The small molecule below binds the protein below.
Small molecule (SMILES): O=c1ccn([C@@H]2O[C@H](CO)[C@@H](OP(=O)(O)O)[C@H]2O)c(=O)[nH]1

Binding-site contacts:
Ligand atom C2' contacts residue GLN26 of chain 1.A at 3.4 Å.
Ligand atom C6 contacts residue GLN26 of chain 1.A at 3.3 Å.
Ligand atom N3 contacts residue GLY353 of chain 1.A at 3.3 Å (h-bond).
Ligand atom C4 contacts residue GLY353 of chain 1.A at 3.9 Å.
Ligand atom C6 contacts residue GLY352 of chain 1.A at 3.2 Å.
Ligand atom O2 contacts residue ARG24 of chain 1.A at 3.2 Å.
Ligand atom O2 contacts residue GLN26 of chain 1.A at 3.4 Å (h-bond).
Ligand atom C1' contacts residue PRO354 of chain 1.A at 3.8 Å (hydrophobic).
Ligand atom O1P contacts residue ARG24 of chain 1.A at 4.0 Å.
Ligand atom O2' contacts residue GLN26 of chain 1.A at 2.7 Å (h-bond).
Ligand atom O3' contacts residue ARG24 of chain 1.A at 3.9 Å.
Ligand atom C4' contacts residue PRO354 of chain 1.A at 4.2 Å (hydrophobic).
Ligand atom N1 contacts residue GLY353 of chain 1.A at 3.8 Å.
Ligand atom N1 contacts residue PRO354 of chain 1.A at 4.0 Å.
Ligand atom C5 contacts residue GLY352 of chain 1.A at 3.2 Å.
Ligand atom N1 contacts residue GLN26 of chain 1.A at 3.1 Å (h-bond).
Ligand atom O2 contacts residue THR25 of chain 1.A at 3.1 Å (h-bond).
Ligand atom O4' contacts residue PRO354 of chain 1.A at 3.2 Å.
Ligand atom O2 contacts residue PRO354 of chain 1.A at 3.4 Å.
Ligand atom C1' contacts residue GLN26 of chain 1.A at 3.8 Å.
Ligand atom O2 contacts residue GLY353 of chain 1.A at 3.4 Å (h-bond).
Ligand atom O4' contacts residue GLY352 of chain 1.A at 4.3 Å.
Ligand atom C2 contacts residue GLN26 of chain 1.A at 3.3 Å.
Ligand atom N1 contacts residue GLY352 of chain 1.A at 4.0 Å.
Ligand atom O4 contacts residue THR25 of chain 1.A at 3.9 Å.
Ligand atom O4 contacts residue GLN26 of chain 1.A at 4.1 Å.
Ligand atom C2 contacts residue GLY353 of chain 1.A at 3.3 Å.
Ligand atom N3 contacts residue GLN26 of chain 1.A at 3.5 Å.
Ligand atom O4' contacts residue GLY353 of chain 1.A at 3.9 Å.
Ligand atom C5 contacts residue GLY353 of chain 1.A at 3.9 Å.
Ligand atom N3 contacts residue THR25 of chain 1.A at 3.0 Å (h-bond).
Ligand atom O2' contacts residue ARG24 of chain 1.A at 3.3 Å.
Ligand atom C2 contacts residue PRO354 of chain 1.A at 3.7 Å (hydrophobic).
Ligand atom C4 contacts residue GLY352 of chain 1.A at 3.7 Å.
Ligand atom C6 contacts residue GLY353 of chain 1.A at 4.0 Å.
Ligand atom C4 contacts residue GLN26 of chain 1.A at 3.8 Å.
Ligand atom C4 contacts residue THR25 of chain 1.A at 3.9 Å.
Ligand atom C2 contacts residue THR25 of chain 1.A at 3.9 Å.
Ligand atom C5 contacts residue GLN26 of chain 1.A at 3.6 Å.
Ligand atom O4 contacts residue GLY352 of chain 1.A at 3.9 Å.

Sequence of chain 1.A:
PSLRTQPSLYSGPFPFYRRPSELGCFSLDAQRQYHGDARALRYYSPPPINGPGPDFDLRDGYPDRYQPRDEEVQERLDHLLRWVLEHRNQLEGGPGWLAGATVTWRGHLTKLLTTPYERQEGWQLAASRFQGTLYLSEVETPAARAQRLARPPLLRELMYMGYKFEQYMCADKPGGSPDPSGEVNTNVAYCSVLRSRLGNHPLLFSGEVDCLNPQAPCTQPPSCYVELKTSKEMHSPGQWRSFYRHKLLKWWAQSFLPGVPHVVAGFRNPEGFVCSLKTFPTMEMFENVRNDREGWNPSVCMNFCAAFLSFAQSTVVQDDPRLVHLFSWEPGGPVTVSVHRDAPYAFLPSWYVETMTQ